Binding-site contacts:
Ligand atom C1 contacts residue LEU922 of chain 1.B at 4.4 Å (hydrophobic).
Ligand atom C3 contacts residue LEU922 of chain 1.B at 4.4 Å (hydrophobic).
Ligand atom O6 contacts residue GLN926 of chain 1.B at 4.2 Å.
Ligand atom C7 contacts residue LEU922 of chain 1.B at 4.3 Å (hydrophobic).
Ligand atom C8 contacts residue LEU922 of chain 1.B at 4.4 Å (hydrophobic).
Ligand atom N2 contacts residue ASN717 of chain 1.B at 2.9 Å (h-bond).
Ligand atom C3 contacts residue ASN717 of chain 1.B at 3.8 Å.
Ligand atom C5 contacts residue LEU922 of chain 1.B at 4.1 Å (hydrophobic).
Ligand atom C2 contacts residue ASN717 of chain 1.B at 2.4 Å.
Ligand atom O7 contacts residue LEU922 of chain 1.B at 3.9 Å.
Ligand atom O4 contacts residue LEU922 of chain 1.B at 4.3 Å.
Ligand atom C7 contacts residue ASN717 of chain 1.B at 4.0 Å.
Ligand atom C8 contacts residue ASN717 of chain 1.B at 4.4 Å.
Ligand atom C4 contacts residue ASN717 of chain 1.B at 4.2 Å.
Ligand atom O5 contacts residue ASN717 of chain 1.B at 2.3 Å (h-bond).
Ligand atom C5 contacts residue ASN717 of chain 1.B at 3.6 Å.
Ligand atom C1 contacts residue ASN717 of chain 1.B at 1.4 Å.

The small molecule below binds the protein below.
Small molecule (SMILES): CC(=O)N[C@H]1[C@H](O[C@H]2[C@H](O)[C@@H](NC(C)=O)CO[C@@H]2CO)O[C@H](CO)[C@@H](O)[C@@H]1O

Sequence of chain 1.B:
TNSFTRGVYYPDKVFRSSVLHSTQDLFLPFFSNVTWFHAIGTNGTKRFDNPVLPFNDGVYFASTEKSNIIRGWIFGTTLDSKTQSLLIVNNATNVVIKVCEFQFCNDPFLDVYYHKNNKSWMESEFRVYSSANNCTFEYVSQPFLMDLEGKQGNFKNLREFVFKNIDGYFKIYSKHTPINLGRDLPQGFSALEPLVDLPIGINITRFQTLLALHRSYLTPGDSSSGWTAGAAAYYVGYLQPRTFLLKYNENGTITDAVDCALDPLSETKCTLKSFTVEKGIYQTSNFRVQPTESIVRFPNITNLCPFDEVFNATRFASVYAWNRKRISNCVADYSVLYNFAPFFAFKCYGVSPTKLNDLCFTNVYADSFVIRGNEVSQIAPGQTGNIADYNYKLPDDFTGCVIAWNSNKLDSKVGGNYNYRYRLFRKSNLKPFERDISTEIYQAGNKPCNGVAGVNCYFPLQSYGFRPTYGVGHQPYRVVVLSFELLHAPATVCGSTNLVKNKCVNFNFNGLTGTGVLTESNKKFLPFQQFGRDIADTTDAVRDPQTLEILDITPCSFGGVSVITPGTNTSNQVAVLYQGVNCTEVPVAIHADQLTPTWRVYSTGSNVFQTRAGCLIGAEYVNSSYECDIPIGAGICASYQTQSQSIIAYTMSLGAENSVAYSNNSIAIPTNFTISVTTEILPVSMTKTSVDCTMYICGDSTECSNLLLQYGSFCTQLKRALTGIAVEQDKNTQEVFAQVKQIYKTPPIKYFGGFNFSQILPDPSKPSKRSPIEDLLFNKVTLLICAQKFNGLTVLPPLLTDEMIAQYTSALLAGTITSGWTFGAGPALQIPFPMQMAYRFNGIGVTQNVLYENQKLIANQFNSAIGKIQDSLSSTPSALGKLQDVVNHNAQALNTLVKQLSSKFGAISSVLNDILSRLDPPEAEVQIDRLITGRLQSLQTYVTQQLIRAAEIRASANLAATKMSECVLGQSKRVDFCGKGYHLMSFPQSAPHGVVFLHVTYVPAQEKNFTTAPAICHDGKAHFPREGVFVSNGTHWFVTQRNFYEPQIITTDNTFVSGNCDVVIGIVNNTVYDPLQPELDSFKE